A protein and the small-molecule ligand that binds it are described below.
Small molecule (SMILES): Cc1cn([C@H]2C[C@H](O[P](=O)(O)OC[C@H]3O[C@@H](n4cnc5c(=O)nc(N)[nH]c54)C[C@@H]3O)[C@@H](COP(=O)=O)O2)c(=O)[nH]c1=O

Sequence of chain 1.B:
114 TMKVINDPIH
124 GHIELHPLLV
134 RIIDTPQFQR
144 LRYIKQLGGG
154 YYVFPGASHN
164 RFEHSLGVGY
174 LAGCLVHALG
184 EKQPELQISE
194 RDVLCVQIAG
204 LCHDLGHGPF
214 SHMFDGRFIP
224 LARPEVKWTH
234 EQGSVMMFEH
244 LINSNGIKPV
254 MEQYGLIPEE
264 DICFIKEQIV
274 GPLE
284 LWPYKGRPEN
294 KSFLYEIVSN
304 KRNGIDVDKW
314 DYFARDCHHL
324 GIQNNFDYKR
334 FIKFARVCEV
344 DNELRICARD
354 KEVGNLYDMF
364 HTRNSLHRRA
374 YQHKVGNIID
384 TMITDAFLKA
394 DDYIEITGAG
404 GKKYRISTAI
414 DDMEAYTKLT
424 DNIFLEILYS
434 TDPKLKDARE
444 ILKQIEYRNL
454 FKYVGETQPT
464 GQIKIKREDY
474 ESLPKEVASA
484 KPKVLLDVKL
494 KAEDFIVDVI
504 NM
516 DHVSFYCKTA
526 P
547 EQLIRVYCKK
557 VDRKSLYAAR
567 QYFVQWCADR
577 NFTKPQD

Binding-site contacts:
Ligand atom C7 contacts residue LYS523 of chain 1.B at 3.5 Å.